This protein binds this small molecule.
Small molecule (SMILES): CC(=O)N[C@H]1[C@H](O[C@H]2[C@H](O)[C@@H](NC(C)=O)CO[C@@H]2CO)O[C@H](CO)[C@@H](O[C@@H]2O[C@H](CO[C@H]3O[C@H](CO)[C@@H](O)[C@H](O)[C@@H]3O)[C@@H](O)[C@H](O[C@H]3O[C@H](CO)[C@@H](O)[C@H](O)[C@@H]3O)[C@@H]2O)[C@@H]1O

Sequence of chain 1.A:
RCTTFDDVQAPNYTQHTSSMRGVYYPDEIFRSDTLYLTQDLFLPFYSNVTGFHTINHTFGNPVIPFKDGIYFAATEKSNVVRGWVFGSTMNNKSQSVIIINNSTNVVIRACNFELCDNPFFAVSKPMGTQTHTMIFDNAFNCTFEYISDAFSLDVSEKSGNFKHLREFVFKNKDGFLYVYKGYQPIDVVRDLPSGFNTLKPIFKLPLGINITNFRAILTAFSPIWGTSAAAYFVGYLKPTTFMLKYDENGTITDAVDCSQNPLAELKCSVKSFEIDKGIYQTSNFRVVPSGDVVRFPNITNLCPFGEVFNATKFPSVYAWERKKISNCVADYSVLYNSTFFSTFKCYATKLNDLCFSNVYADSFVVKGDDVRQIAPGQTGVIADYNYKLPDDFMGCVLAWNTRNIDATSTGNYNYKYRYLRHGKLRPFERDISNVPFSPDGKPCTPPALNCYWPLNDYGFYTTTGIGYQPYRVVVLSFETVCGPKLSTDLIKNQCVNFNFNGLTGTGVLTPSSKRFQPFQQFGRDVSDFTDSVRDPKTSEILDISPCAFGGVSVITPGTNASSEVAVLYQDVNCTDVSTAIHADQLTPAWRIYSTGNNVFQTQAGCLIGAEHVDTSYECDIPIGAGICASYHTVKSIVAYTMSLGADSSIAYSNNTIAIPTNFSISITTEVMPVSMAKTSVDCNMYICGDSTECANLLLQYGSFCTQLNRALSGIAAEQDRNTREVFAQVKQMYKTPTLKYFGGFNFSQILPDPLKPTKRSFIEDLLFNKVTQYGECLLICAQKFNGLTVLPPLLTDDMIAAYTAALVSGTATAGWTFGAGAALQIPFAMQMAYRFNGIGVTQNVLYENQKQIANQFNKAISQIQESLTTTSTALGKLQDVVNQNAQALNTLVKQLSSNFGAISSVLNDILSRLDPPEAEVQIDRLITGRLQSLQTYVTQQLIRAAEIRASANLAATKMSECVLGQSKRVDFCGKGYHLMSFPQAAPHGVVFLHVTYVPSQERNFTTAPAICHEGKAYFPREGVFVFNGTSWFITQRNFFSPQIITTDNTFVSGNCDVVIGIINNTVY

Binding-site contacts:
Ligand atom O7 contacts residue ASN686 of chain 1.A at 3.3 Å (h-bond).
Ligand atom C8 contacts residue GLN891 of chain 1.A at 3.8 Å.
Ligand atom C5 contacts residue GLN895 of chain 1.A at 4.1 Å.
Ligand atom C6 contacts residue GLN895 of chain 1.A at 3.4 Å.
Ligand atom C3 contacts residue ASN686 of chain 1.A at 3.7 Å.
Ligand atom O5 contacts residue PHE687 of chain 1.A at 4.4 Å.
Ligand atom O7 contacts residue GLN1040 of chain 1.A at 3.8 Å.
Ligand atom N2 contacts residue ASN686 of chain 1.A at 2.7 Å (h-bond).
Ligand atom C7 contacts residue ASN686 of chain 1.A at 3.2 Å.
Ligand atom C1 contacts residue ASN686 of chain 1.A at 1.4 Å.
Ligand atom O6 contacts residue GLN895 of chain 1.A at 3.2 Å (h-bond).
Ligand atom O7 contacts residue GLN891 of chain 1.A at 3.3 Å.
Ligand atom C4 contacts residue ASN686 of chain 1.A at 4.2 Å.
Ligand atom C8 contacts residue GLN895 of chain 1.A at 4.0 Å.
Ligand atom C2 contacts residue ASN686 of chain 1.A at 2.4 Å.
Ligand atom C8 contacts residue ASN686 of chain 1.A at 4.3 Å.
Ligand atom O5 contacts residue ASN686 of chain 1.A at 2.4 Å (h-bond).
Ligand atom C5 contacts residue ASN686 of chain 1.A at 3.7 Å.
Ligand atom O6 contacts residue PHE687 of chain 1.A at 4.4 Å.
Ligand atom C7 contacts residue GLN891 of chain 1.A at 4.0 Å.